This protein binds this small molecule.
Small molecule (SMILES): CC(C)CCCCC/C=C/C=C/C(=O)N[C@H](C(=O)N[C@H]1C[C@@H](O)CCNC(=O)CC[C@H](C)NC1=O)[C@@H](C)O

Sequence of chain 1.Y:
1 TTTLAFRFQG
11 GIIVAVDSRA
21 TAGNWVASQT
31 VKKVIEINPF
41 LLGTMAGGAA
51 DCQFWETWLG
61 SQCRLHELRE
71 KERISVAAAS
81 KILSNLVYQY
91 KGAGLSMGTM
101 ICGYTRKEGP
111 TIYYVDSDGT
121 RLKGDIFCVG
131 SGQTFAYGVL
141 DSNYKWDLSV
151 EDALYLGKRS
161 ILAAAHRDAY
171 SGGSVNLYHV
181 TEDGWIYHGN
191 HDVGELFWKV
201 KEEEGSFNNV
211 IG

Sequence of chain 1.Z:
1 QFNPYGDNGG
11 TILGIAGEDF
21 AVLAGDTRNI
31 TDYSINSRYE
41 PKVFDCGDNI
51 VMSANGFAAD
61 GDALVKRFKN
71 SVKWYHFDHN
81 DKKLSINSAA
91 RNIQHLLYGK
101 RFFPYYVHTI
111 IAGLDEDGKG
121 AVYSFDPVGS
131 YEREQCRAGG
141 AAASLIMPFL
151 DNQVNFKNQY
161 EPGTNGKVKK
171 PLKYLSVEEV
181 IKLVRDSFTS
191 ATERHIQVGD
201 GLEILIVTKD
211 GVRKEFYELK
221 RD

Binding-site contacts:
Ligand atom CG2 contacts residue ASP126 of chain 1.Z at 3.2 Å.
Ligand atom OG1 contacts residue ASP126 of chain 1.Z at 3.2 Å (salt-bridge).
Ligand atom CA contacts residue GLY47 of chain 1.Y at 3.3 Å.
Ligand atom C contacts residue GLY47 of chain 1.Y at 3.4 Å.
Ligand atom CB contacts residue GLY47 of chain 1.Y at 3.9 Å.
Ligand atom C18 contacts residue THR1 of chain 1.Y at 2.5 Å.
Ligand atom C38 contacts residue TYR5 of chain 1.Z at 3.4 Å (hydrophobic).
Ligand atom OG1 contacts residue ALA49 of chain 1.Y at 3.3 Å.
Ligand atom O contacts residue ALA49 of chain 1.Y at 3.1 Å (h-bond).
Ligand atom N contacts residue GLY47 of chain 1.Y at 2.6 Å (h-bond).
Ligand atom C33 contacts residue PRO104 of chain 1.Z at 3.9 Å (hydrophobic).
Ligand atom C35 contacts residue TYR106 of chain 1.Z at 3.9 Å (hydrophobic).
Ligand atom OG1 contacts residue SER130 of chain 1.Z at 3.9 Å.
Ligand atom C31 contacts residue PRO127 of chain 1.Z at 3.6 Å (hydrophobic).
Ligand atom O contacts residue ASP126 of chain 1.Z at 3.9 Å.
Ligand atom C29 contacts residue PRO127 of chain 1.Z at 3.7 Å (hydrophobic).
Ligand atom C35 contacts residue TYR5 of chain 1.Z at 3.7 Å (hydrophobic).
Ligand atom C27 contacts residue ASP126 of chain 1.Z at 3.3 Å.
Ligand atom O contacts residue ALA20 of chain 1.Y at 3.5 Å.
Ligand atom C17 contacts residue THR1 of chain 1.Y at 1.5 Å.
Ligand atom CA contacts residue THR1 of chain 1.Y at 2.4 Å.
Ligand atom CA contacts residue THR21 of chain 1.Y at 3.5 Å.
Ligand atom C33 contacts residue TYR106 of chain 1.Z at 3.8 Å (hydrophobic).
Ligand atom C contacts residue THR1 of chain 1.Y at 3.8 Å.
Ligand atom O contacts residue GLY47 of chain 1.Y at 3.2 Å (h-bond).
Ligand atom C2 contacts residue ASP126 of chain 1.Z at 3.4 Å.
Ligand atom C16 contacts residue LYS33 of chain 1.Y at 3.8 Å.
Ligand atom CA contacts residue ASP126 of chain 1.Z at 3.7 Å.
Ligand atom CG contacts residue GLY47 of chain 1.Y at 3.4 Å.
Ligand atom O contacts residue THR21 of chain 1.Y at 3.4 Å (h-bond).
Ligand atom N contacts residue THR21 of chain 1.Y at 3.3 Å (h-bond).
Ligand atom CB contacts residue ASP126 of chain 1.Z at 3.6 Å.
Ligand atom C16 contacts residue GLY47 of chain 1.Y at 3.7 Å.
Ligand atom C16 contacts residue THR1 of chain 1.Y at 3.0 Å.
Ligand atom N contacts residue ASP126 of chain 1.Z at 2.7 Å (salt-bridge).
Ligand atom OG contacts residue GLY47 of chain 1.Y at 3.6 Å.
Ligand atom C16 contacts residue MET45 of chain 1.Y at 3.6 Å (hydrophobic).
Ligand atom CA contacts residue GLY47 of chain 1.Y at 3.7 Å.
Ligand atom N contacts residue THR1 of chain 1.Y at 3.7 Å.
Ligand atom C34 contacts residue TYR106 of chain 1.Z at 3.8 Å (hydrophobic).